A small-molecule ligand and the protein it binds are described below.
Small molecule (SMILES): Nc1nc2[nH]cnc2c(=O)[nH]1

Sequence of chain 2.A:
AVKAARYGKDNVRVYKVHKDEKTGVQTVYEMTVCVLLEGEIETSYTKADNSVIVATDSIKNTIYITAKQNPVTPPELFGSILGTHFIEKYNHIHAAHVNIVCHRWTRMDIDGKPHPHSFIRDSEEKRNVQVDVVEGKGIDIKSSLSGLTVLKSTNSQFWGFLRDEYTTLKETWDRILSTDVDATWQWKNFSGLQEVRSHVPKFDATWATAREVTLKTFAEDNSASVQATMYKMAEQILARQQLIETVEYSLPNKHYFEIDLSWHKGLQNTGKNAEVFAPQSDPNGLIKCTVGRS

Binding-site contacts:
Ligand atom O6 contacts residue ILE54 of chain 1.A at 3.6 Å.
Ligand atom C6 contacts residue GLN228 of chain 2.A at 3.7 Å.
Ligand atom N3 contacts residue PHE159 of chain 2.A at 3.6 Å.
Ligand atom C8 contacts residue THR57 of chain 1.A at 3.4 Å.
Ligand atom N2 contacts residue SER226 of chain 2.A at 3.4 Å.
Ligand atom C2 contacts residue GLN228 of chain 2.A at 4.0 Å.
Ligand atom N9 contacts residue THR57 of chain 1.A at 4.2 Å.
Ligand atom C2 contacts residue VAL227 of chain 2.A at 3.9 Å (hydrophobic).
Ligand atom C2 contacts residue ASN254 of chain 2.A at 4.0 Å.
Ligand atom N3 contacts residue ASN254 of chain 2.A at 3.4 Å (h-bond).
Ligand atom N7 contacts residue PHE159 of chain 2.A at 3.6 Å.
Ligand atom N1 contacts residue PHE159 of chain 2.A at 3.5 Å.
Ligand atom N7 contacts residue ALA56 of chain 1.A at 3.7 Å.
Ligand atom O6 contacts residue GLN228 of chain 2.A at 2.9 Å (h-bond).
Ligand atom C5 contacts residue THR57 of chain 1.A at 4.1 Å.
Ligand atom N9 contacts residue LEU170 of chain 2.A at 4.1 Å.
Ligand atom O6 contacts residue THR57 of chain 1.A at 3.9 Å.
Ligand atom N3 contacts residue ARG176 of chain 2.A at 2.8 Å (salt-bridge).
Ligand atom C4 contacts residue PHE159 of chain 2.A at 3.4 Å (hydrophobic).
Ligand atom C4 contacts residue ARG176 of chain 2.A at 3.6 Å.
Ligand atom N2 contacts residue GLN228 of chain 2.A at 3.9 Å.
Ligand atom N2 contacts residue VAL227 of chain 2.A at 2.8 Å (h-bond).
Ligand atom C2 contacts residue PHE159 of chain 2.A at 3.6 Å (hydrophobic).
Ligand atom C6 contacts residue PHE159 of chain 2.A at 3.4 Å (hydrophobic).
Ligand atom C8 contacts residue ALA56 of chain 1.A at 4.2 Å (hydrophobic).
Ligand atom C2 contacts residue ARG176 of chain 2.A at 3.4 Å.
Ligand atom C5 contacts residue PHE159 of chain 2.A at 3.4 Å (hydrophobic).
Ligand atom C8 contacts residue LEU170 of chain 2.A at 3.8 Å (hydrophobic).
Ligand atom N1 contacts residue GLN228 of chain 2.A at 3.0 Å (h-bond).
Ligand atom C8 contacts residue PHE159 of chain 2.A at 3.6 Å (hydrophobic).
Ligand atom O6 contacts residue PHE159 of chain 2.A at 3.9 Å.
Ligand atom N9 contacts residue PHE159 of chain 2.A at 3.6 Å.
Ligand atom N2 contacts residue ARG176 of chain 2.A at 2.8 Å (salt-bridge).
Ligand atom O6 contacts residue TYR8 of chain 1.A at 4.0 Å.
Ligand atom N9 contacts residue ARG176 of chain 2.A at 3.7 Å.
Ligand atom N7 contacts residue THR57 of chain 1.A at 3.0 Å (h-bond).
Ligand atom N9 contacts residue ASN254 of chain 2.A at 4.0 Å.
Ligand atom C4 contacts residue ASN254 of chain 2.A at 3.8 Å.
Ligand atom C6 contacts residue THR57 of chain 1.A at 4.2 Å.
Ligand atom N2 contacts residue PHE159 of chain 2.A at 3.9 Å.

Sequence of chain 1.A:
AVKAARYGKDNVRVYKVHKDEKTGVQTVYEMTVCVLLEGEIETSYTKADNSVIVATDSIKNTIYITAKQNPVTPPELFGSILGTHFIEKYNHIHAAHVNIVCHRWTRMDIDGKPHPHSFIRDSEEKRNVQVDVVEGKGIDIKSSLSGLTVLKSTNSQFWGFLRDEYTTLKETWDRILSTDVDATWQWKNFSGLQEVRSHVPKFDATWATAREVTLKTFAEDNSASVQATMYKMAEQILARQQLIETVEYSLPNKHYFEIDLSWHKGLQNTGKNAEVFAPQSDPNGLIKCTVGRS